A small-molecule ligand and the protein it binds are described below.
Small molecule (SMILES): O=C([O-])C(=O)[O-]

Binding-site contacts:
Ligand atom C2 contacts residue LYS186 of chain 1.C at 3.6 Å.
Ligand atom O2 contacts residue ARG87 of chain 1.C at 4.1 Å.
Ligand atom O2 contacts residue MET207 of chain 1.C at 4.2 Å.
Ligand atom O3 contacts residue ASP212 of chain 1.C at 2.9 Å (salt-bridge).
Ligand atom C1 contacts residue ARG210 of chain 1.C at 4.4 Å.
Ligand atom O1 contacts residue ASP212 of chain 1.C at 3.8 Å.
Ligand atom O1 contacts residue MG1 of chain 1.U at 4.2 Å.
Ligand atom O2 contacts residue LYS186 of chain 1.C at 3.8 Å.
Ligand atom C2 contacts residue GLU188 of chain 1.C at 3.8 Å.
Ligand atom O3 contacts residue ALA209 of chain 1.C at 3.8 Å.
Ligand atom O3 contacts residue GLY211 of chain 1.C at 4.0 Å.
Ligand atom C1 contacts residue MG1 of chain 1.U at 3.0 Å.
Ligand atom O2 contacts residue MET276 of chain 1.C at 4.2 Å.
Ligand atom C2 contacts residue MG1 of chain 1.U at 3.1 Å.
Ligand atom O1 contacts residue THR244 of chain 1.C at 2.6 Å (h-bond).
Ligand atom O4 contacts residue MG1 of chain 1.U at 2.2 Å.
Ligand atom O4 contacts residue GLU188 of chain 1.C at 3.2 Å (salt-bridge).
Ligand atom O3 contacts residue MG1 of chain 1.U at 2.2 Å.
Ligand atom C1 contacts residue GLU188 of chain 1.C at 3.5 Å.
Ligand atom C1 contacts residue GLY211 of chain 1.C at 3.8 Å.
Ligand atom C1 contacts residue ALA209 of chain 1.C at 3.5 Å (hydrophobic).
Ligand atom O2 contacts residue THR244 of chain 1.C at 3.4 Å (h-bond).
Ligand atom O3 contacts residue GLU188 of chain 1.C at 2.7 Å (salt-bridge).
Ligand atom O4 contacts residue ALA209 of chain 1.C at 4.2 Å.
Ligand atom C2 contacts residue ALA209 of chain 1.C at 3.7 Å (hydrophobic).
Ligand atom O4 contacts residue LYS186 of chain 1.C at 2.7 Å (salt-bridge).
Ligand atom C2 contacts residue THR244 of chain 1.C at 3.9 Å.
Ligand atom C1 contacts residue ASP212 of chain 1.C at 3.8 Å.
Ligand atom O2 contacts residue ALA209 of chain 1.C at 4.1 Å.
Ligand atom O2 contacts residue MG1 of chain 1.U at 4.3 Å.
Ligand atom O1 contacts residue GLY211 of chain 1.C at 2.8 Å (h-bond).
Ligand atom O4 contacts residue ASP212 of chain 1.C at 4.2 Å.
Ligand atom O1 contacts residue ALA209 of chain 1.C at 3.3 Å.
Ligand atom C1 contacts residue THR244 of chain 1.C at 3.6 Å.
Ligand atom O1 contacts residue ARG210 of chain 1.C at 3.5 Å (salt-bridge).

Sequence of chain 1.C:
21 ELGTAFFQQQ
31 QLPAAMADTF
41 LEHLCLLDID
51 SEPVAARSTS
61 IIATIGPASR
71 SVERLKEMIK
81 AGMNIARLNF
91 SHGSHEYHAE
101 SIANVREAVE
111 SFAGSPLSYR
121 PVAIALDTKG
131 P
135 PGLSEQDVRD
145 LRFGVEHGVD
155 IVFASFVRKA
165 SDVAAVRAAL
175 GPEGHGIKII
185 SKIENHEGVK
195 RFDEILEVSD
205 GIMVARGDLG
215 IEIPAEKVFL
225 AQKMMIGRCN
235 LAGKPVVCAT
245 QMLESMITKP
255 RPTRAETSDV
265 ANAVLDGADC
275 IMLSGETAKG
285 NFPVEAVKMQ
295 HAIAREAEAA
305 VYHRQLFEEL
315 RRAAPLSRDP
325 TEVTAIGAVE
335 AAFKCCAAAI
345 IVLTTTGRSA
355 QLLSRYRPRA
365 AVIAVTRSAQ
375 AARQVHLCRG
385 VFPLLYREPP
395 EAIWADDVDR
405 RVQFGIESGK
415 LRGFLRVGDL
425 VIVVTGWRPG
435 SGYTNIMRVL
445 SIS